Sequence of chain 1.A:
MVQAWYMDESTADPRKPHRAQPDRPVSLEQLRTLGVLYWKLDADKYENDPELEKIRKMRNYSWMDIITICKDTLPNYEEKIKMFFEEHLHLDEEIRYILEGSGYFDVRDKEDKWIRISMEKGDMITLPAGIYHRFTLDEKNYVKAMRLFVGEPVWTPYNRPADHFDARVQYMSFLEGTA

Binding-site contacts:
Ligand atom C01 contacts residue ALA145 of chain 1.A at 3.7 Å (hydrophobic).
Ligand atom C04 contacts residue ARG96 of chain 1.A at 3.4 Å.
Ligand atom C01 contacts residue PHE105 of chain 1.A at 4.2 Å (hydrophobic).
Ligand atom C06 contacts residue GLU94 of chain 1.A at 4.1 Å.
Ligand atom C03 contacts residue PHE84 of chain 1.A at 4.2 Å (hydrophobic).
Ligand atom C03 contacts residue ARG96 of chain 1.A at 4.2 Å.
Ligand atom O08 contacts residue PHE84 of chain 1.A at 3.5 Å.
Ligand atom C01 contacts residue ILE69 of chain 1.A at 4.4 Å (hydrophobic).
Ligand atom O08 contacts residue GLU94 of chain 1.A at 3.7 Å.
Ligand atom O07 contacts residue ARG96 of chain 1.A at 3.3 Å (salt-bridge).
Ligand atom C02 contacts residue ARG96 of chain 1.A at 3.7 Å.
Ligand atom C01 contacts residue ARG96 of chain 1.A at 3.9 Å.
Ligand atom O05 contacts residue ARG147 of chain 1.A at 3.9 Å.
Ligand atom O05 contacts residue PHE84 of chain 1.A at 4.2 Å.
Ligand atom O05 contacts residue ARG96 of chain 1.A at 2.9 Å (salt-bridge).
Ligand atom C03 contacts residue PHE135 of chain 1.A at 4.1 Å (hydrophobic).
Ligand atom C06 contacts residue ARG96 of chain 1.A at 3.7 Å.
Ligand atom O07 contacts residue PHE84 of chain 1.A at 3.6 Å.
Ligand atom C04 contacts residue PHE84 of chain 1.A at 3.8 Å (hydrophobic).
Ligand atom C02 contacts residue PHE105 of chain 1.A at 3.8 Å (hydrophobic).
Ligand atom C06 contacts residue PHE84 of chain 1.A at 3.5 Å (hydrophobic).
Ligand atom C02 contacts residue PHE135 of chain 1.A at 4.2 Å (hydrophobic).
Ligand atom O08 contacts residue PHE135 of chain 1.A at 3.6 Å.
Ligand atom O07 contacts residue GLU94 of chain 1.A at 3.9 Å.
Ligand atom C03 contacts residue ILE69 of chain 1.A at 3.9 Å (hydrophobic).

This small molecule binds to this protein.
Small molecule (SMILES): CCCC(=O)C(=O)O